Binding-site contacts:
Ligand atom O5 contacts residue ASN687 of chain 1.D at 2.4 Å (h-bond).
Ligand atom C3 contacts residue ASN687 of chain 1.D at 3.8 Å.
Ligand atom N2 contacts residue ASN687 of chain 1.D at 3.0 Å (h-bond).
Ligand atom C7 contacts residue PRO686 of chain 1.D at 4.2 Å (hydrophobic).
Ligand atom O7 contacts residue PRO686 of chain 1.D at 3.3 Å.
Ligand atom C7 contacts residue LYS484 of chain 1.D at 4.2 Å.
Ligand atom C5 contacts residue ASN687 of chain 1.D at 3.7 Å.
Ligand atom C8 contacts residue ASN687 of chain 1.D at 4.4 Å.
Ligand atom C8 contacts residue PRO686 of chain 1.D at 4.4 Å (hydrophobic).
Ligand atom C2 contacts residue ASN687 of chain 1.D at 2.5 Å.
Ligand atom O7 contacts residue ASN687 of chain 1.D at 3.0 Å (h-bond).
Ligand atom O7 contacts residue LYS484 of chain 1.D at 3.3 Å.
Ligand atom C7 contacts residue ASN687 of chain 1.D at 3.2 Å.
Ligand atom C4 contacts residue ASN687 of chain 1.D at 4.2 Å.
Ligand atom C1 contacts residue ASN687 of chain 1.D at 1.4 Å.

Sequence of chain 1.D:
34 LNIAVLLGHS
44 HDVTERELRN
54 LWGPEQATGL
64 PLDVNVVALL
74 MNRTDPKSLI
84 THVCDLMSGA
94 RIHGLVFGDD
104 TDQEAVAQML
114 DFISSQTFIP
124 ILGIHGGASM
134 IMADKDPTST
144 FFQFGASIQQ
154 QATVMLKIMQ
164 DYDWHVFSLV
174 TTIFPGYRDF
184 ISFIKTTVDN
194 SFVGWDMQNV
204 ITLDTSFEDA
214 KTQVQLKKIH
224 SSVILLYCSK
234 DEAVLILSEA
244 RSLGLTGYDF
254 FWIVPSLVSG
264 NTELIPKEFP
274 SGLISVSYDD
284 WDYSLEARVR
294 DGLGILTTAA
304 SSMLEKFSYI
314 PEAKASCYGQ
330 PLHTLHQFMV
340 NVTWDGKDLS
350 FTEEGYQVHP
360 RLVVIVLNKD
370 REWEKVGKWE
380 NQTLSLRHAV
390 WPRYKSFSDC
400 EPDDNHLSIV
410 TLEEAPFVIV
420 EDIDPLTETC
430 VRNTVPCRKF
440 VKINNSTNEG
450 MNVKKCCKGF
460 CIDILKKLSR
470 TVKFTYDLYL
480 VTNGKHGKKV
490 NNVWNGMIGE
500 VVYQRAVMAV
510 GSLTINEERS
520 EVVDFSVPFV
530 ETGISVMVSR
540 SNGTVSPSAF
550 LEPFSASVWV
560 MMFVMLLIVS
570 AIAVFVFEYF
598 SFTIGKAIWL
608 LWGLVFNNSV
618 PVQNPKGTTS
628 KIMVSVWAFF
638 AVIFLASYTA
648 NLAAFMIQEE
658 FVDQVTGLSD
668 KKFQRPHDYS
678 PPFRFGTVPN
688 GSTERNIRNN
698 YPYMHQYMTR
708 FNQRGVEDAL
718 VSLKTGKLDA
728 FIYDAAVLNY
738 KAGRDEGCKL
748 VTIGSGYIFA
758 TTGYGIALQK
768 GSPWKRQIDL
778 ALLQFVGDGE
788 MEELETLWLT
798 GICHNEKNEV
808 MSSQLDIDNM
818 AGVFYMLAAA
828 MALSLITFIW

A small-molecule ligand and the protein it binds are described below.
Small molecule (SMILES): CC(=O)N[C@@H]1[C@@H](O)[C@H](O)[C@@H](CO)O[C@H]1O